The protein below binds the small molecule below.
Small molecule (SMILES): CCN(CC)C(=O)[C@@H]1C=C2c3cccc4[nH]cc(c34)C[C@H]2N(C)C1

Sequence of chain 1.C:
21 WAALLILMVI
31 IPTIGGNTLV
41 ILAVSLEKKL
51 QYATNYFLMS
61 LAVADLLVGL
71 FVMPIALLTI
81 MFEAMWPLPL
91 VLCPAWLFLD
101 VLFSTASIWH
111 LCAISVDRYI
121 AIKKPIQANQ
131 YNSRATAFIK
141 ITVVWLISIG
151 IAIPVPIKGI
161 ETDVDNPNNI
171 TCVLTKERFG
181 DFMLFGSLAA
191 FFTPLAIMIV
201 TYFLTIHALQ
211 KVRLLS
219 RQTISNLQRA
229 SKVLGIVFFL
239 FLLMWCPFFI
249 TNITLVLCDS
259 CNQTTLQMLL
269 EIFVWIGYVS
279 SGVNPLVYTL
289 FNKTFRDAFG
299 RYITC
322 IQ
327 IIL

Binding-site contacts:
Ligand atom N1 contacts residue PHE247 of chain 1.C at 4.0 Å.
Ligand atom C18 contacts residue TRP96 of chain 1.C at 3.7 Å (hydrophobic).
Ligand atom C4 contacts residue SER187 of chain 1.C at 4.3 Å.
Ligand atom C10 contacts residue PHE246 of chain 1.C at 4.4 Å (hydrophobic).
Ligand atom C9 contacts residue PHE246 of chain 1.C at 4.3 Å (hydrophobic).
Ligand atom C1 contacts residue PHE247 of chain 1.C at 4.4 Å (hydrophobic).
Ligand atom C15 contacts residue SER104 of chain 1.C at 4.3 Å.
Ligand atom C12 contacts residue SER104 of chain 1.C at 4.0 Å.
Ligand atom C14 contacts residue ASP100 of chain 1.C at 3.7 Å.
Ligand atom N1 contacts residue ALA190 of chain 1.C at 4.0 Å.
Ligand atom C8 contacts residue VAL101 of chain 1.C at 4.4 Å (hydrophobic).
Ligand atom C18 contacts residue ASP100 of chain 1.C at 4.2 Å.
Ligand atom C2 contacts residue LEU174 of chain 1.C at 4.4 Å (hydrophobic).
Ligand atom C16 contacts residue PHE246 of chain 1.C at 4.3 Å (hydrophobic).
Ligand atom C13 contacts residue PHE246 of chain 1.C at 3.9 Å (hydrophobic).
Ligand atom C12 contacts residue VAL272 of chain 1.C at 4.4 Å (hydrophobic).
Ligand atom C8 contacts residue ALA190 of chain 1.C at 4.3 Å (hydrophobic).
Ligand atom C13 contacts residue ASP100 of chain 1.C at 3.6 Å.
Ligand atom C2 contacts residue ASN250 of chain 1.C at 4.2 Å.
Ligand atom C11 contacts residue PHE246 of chain 1.C at 4.0 Å (hydrophobic).
Ligand atom C5 contacts residue PHE182 of chain 1.C at 4.3 Å (hydrophobic).
Ligand atom C8 contacts residue THR105 of chain 1.C at 4.3 Å.
Ligand atom C7 contacts residue PHE247 of chain 1.C at 4.3 Å (hydrophobic).
Ligand atom C5 contacts residue ASN250 of chain 1.C at 4.2 Å.
Ligand atom C13 contacts residue VAL272 of chain 1.C at 4.1 Å (hydrophobic).
Ligand atom C17 contacts residue ASP100 of chain 1.C at 3.6 Å.
Ligand atom N1 contacts residue GLY186 of chain 1.C at 4.1 Å.
Ligand atom O1 contacts residue PHE246 of chain 1.C at 3.7 Å.
Ligand atom C4 contacts residue GLY186 of chain 1.C at 4.3 Å.
Ligand atom N2 contacts residue ASP100 of chain 1.C at 3.4 Å (salt-bridge).
Ligand atom C12 contacts residue ASP100 of chain 1.C at 3.7 Å.
Ligand atom C8 contacts residue PHE247 of chain 1.C at 4.0 Å (hydrophobic).
Ligand atom C5 contacts residue MET183 of chain 1.C at 4.3 Å (hydrophobic).
Ligand atom C18 contacts residue LEU97 of chain 1.C at 3.8 Å (hydrophobic).
Ligand atom C14 contacts residue PHE246 of chain 1.C at 4.5 Å (hydrophobic).